Sequence of chain 21.C:
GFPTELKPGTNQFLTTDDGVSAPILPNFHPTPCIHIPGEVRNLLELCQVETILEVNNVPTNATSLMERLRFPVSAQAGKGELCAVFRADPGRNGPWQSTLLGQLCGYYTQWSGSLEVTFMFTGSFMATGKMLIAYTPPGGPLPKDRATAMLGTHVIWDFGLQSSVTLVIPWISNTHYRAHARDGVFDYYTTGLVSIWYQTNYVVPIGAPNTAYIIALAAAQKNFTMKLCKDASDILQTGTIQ

Binding-site contacts:
Ligand atom CAG contacts residue ASN228 of chain 25.A at 3.6 Å.
Ligand atom CAL contacts residue PHE155 of chain 25.A at 3.6 Å (hydrophobic).
Ligand atom CAS contacts residue TYR201 of chain 25.A at 3.5 Å (hydrophobic).
Ligand atom CAY contacts residue ASP112 of chain 25.A at 3.8 Å.
Ligand atom OAX contacts residue ILE111 of chain 25.A at 3.5 Å.
Ligand atom CAT contacts residue ASN228 of chain 25.A at 3.5 Å.
Ligand atom OAE contacts residue ASP112 of chain 25.A at 3.6 Å.
Ligand atom CAI contacts residue PHE135 of chain 25.A at 3.7 Å (hydrophobic).
Ligand atom CAA contacts residue TYR153 of chain 25.A at 3.5 Å (hydrophobic).
Ligand atom OAD contacts residue LYS274 of chain 25.A at 3.0 Å (salt-bridge).
Ligand atom CAS contacts residue TRP203 of chain 25.A at 3.8 Å (hydrophobic).
Ligand atom CAT contacts residue TRP203 of chain 25.A at 3.6 Å (hydrophobic).
Ligand atom CAO contacts residue ILE111 of chain 25.A at 3.8 Å (hydrophobic).
Ligand atom CBC contacts residue ASN228 of chain 25.A at 3.8 Å.
Ligand atom CAK contacts residue PHE135 of chain 25.A at 3.6 Å (hydrophobic).
Ligand atom CAG contacts residue GLN202 of chain 25.A at 3.3 Å.
Ligand atom OAX contacts residue MET195 of chain 25.A at 3.6 Å.
Ligand atom CAO contacts residue PHE135 of chain 25.A at 3.8 Å (hydrophobic).
Ligand atom OAE contacts residue ILE113 of chain 25.A at 3.3 Å (h-bond).
Ligand atom CAH contacts residue ASN228 of chain 25.A at 3.4 Å.
Ligand atom CAH contacts residue TRP203 of chain 25.A at 3.5 Å (hydrophobic).
Ligand atom NAC contacts residue THR114 of chain 25.A at 3.3 Å (h-bond).
Ligand atom CAH contacts residue GLN202 of chain 25.A at 3.2 Å.
Ligand atom CAJ contacts residue PHE155 of chain 25.A at 3.7 Å (hydrophobic).
Ligand atom NAU contacts residue PHE155 of chain 25.A at 3.7 Å.
Ligand atom CAY contacts residue THR114 of chain 25.A at 3.8 Å.
Ligand atom NAC contacts residue ASP112 of chain 25.A at 2.5 Å (salt-bridge).
Ligand atom CAA contacts residue VAL179 of chain 25.A at 3.2 Å (hydrophobic).
Ligand atom NBG contacts residue TRP203 of chain 25.A at 3.3 Å.
Ligand atom CBB contacts residue ILE111 of chain 25.A at 3.6 Å (hydrophobic).
Ligand atom CAP contacts residue ILE111 of chain 25.A at 3.8 Å (hydrophobic).
Ligand atom CAA contacts residue SER178 of chain 25.A at 3.5 Å.
Ligand atom CAN contacts residue PRO177 of chain 25.A at 3.4 Å (hydrophobic).
Ligand atom CAL contacts residue ILE111 of chain 25.A at 3.7 Å (hydrophobic).
Ligand atom CBC contacts residue TRP203 of chain 25.A at 3.6 Å (hydrophobic).
Ligand atom OAD contacts residue ALA275 of chain 25.A at 3.2 Å.
Ligand atom CAZ contacts residue TRP203 of chain 25.A at 3.5 Å (hydrophobic).
Ligand atom CAA contacts residue PRO177 of chain 25.A at 3.5 Å (hydrophobic).
Ligand atom CAN contacts residue PHE155 of chain 25.A at 3.8 Å (hydrophobic).
Ligand atom CAG contacts residue TRP203 of chain 25.A at 3.7 Å (hydrophobic).

This small molecule binds to this protein.
Small molecule (SMILES): CCO/N=C/c1ccc(OCC[C@@H](C)CCN2CCN(c3ccnc(C(N)=O)c3)C2=O)cc1

Sequence of chain 25.C:
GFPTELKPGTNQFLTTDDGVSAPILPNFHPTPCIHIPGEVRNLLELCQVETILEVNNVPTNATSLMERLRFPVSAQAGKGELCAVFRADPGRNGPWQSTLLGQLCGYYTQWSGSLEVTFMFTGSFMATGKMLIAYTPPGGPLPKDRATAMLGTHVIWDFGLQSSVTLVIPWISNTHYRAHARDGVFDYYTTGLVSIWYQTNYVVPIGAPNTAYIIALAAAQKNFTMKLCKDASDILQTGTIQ

Sequence of chain 25.A:
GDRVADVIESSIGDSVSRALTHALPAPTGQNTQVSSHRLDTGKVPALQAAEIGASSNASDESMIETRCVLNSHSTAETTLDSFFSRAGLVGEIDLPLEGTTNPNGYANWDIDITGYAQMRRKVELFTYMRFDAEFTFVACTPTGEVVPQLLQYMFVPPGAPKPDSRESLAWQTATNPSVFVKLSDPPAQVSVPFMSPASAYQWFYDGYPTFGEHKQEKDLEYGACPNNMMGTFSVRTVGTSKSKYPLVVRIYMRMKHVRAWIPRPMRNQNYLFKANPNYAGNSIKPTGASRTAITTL